Sequence of chain 19.A:
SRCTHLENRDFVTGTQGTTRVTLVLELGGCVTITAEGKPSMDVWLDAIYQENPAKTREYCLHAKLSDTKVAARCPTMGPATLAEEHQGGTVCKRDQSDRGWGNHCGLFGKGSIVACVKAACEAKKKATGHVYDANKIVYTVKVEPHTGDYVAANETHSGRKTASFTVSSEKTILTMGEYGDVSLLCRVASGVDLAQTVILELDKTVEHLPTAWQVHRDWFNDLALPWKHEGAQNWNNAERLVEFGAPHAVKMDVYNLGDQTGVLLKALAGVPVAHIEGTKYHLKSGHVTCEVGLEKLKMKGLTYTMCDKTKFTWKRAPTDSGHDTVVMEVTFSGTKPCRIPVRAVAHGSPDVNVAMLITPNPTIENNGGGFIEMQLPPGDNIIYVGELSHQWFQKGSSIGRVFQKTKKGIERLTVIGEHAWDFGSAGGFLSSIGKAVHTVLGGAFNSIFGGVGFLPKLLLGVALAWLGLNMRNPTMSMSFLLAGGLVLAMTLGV

The protein below binds the small molecule below.
Small molecule (SMILES): CC(=O)N[C@H]1[C@H](O[C@H]2[C@H](O)[C@@H](NC(C)=O)CO[C@@H]2CO[C@@H]2O[C@@H](C)[C@@H](O)[C@@H](O)[C@@H]2O)O[C@H](CO)[C@@H](O)[C@@H]1O

Binding-site contacts:
Ligand atom C7 contacts residue ASN154 of chain 19.B at 3.3 Å.
Ligand atom N2 contacts residue ASN154 of chain 19.B at 2.9 Å (h-bond).
Ligand atom C4 contacts residue ASN154 of chain 19.B at 4.2 Å.
Ligand atom C3 contacts residue ASN154 of chain 19.B at 3.8 Å.
Ligand atom C1 contacts residue HIS104 of chain 19.A at 3.2 Å.
Ligand atom O7 contacts residue ASN154 of chain 19.B at 3.3 Å (h-bond).
Ligand atom O5 contacts residue HIS104 of chain 19.A at 3.0 Å (h-bond).
Ligand atom C5 contacts residue ASN154 of chain 19.B at 3.7 Å.
Ligand atom O5 contacts residue ASN154 of chain 19.B at 2.4 Å (h-bond).
Ligand atom C6 contacts residue HIS104 of chain 19.A at 3.2 Å.
Ligand atom C8 contacts residue ASN154 of chain 19.B at 3.4 Å.
Ligand atom C4 contacts residue HIS104 of chain 19.A at 4.4 Å.
Ligand atom C1 contacts residue ASN154 of chain 19.B at 1.4 Å.
Ligand atom C8 contacts residue HIS104 of chain 19.A at 4.0 Å.
Ligand atom C2 contacts residue ASN154 of chain 19.B at 2.4 Å.
Ligand atom C5 contacts residue HIS104 of chain 19.A at 3.1 Å.

Sequence of chain 19.B:
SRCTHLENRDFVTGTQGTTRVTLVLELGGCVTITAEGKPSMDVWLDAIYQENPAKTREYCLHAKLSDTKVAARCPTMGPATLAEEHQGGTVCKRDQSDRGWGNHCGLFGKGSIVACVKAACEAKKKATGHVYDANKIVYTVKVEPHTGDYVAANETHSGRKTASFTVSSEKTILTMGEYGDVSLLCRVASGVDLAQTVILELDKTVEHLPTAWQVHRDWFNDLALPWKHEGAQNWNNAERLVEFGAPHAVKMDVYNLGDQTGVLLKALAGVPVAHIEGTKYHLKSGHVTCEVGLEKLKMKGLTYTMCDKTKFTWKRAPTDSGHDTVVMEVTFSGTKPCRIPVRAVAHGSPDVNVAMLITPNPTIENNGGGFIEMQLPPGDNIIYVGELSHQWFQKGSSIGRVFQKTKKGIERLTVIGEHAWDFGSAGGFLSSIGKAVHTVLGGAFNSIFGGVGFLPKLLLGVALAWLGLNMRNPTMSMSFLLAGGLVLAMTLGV